Sequence of chain 1.C:
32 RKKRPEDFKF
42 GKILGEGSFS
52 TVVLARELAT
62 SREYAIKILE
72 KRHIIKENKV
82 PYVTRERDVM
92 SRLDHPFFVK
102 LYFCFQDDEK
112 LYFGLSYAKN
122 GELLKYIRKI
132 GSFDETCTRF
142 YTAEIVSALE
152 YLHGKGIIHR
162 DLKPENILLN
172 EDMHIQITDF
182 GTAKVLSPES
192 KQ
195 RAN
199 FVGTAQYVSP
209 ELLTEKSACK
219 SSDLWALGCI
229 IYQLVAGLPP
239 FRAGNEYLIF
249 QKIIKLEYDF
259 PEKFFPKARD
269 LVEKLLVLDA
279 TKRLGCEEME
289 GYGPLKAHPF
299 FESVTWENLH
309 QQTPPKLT

This small molecule binds to this protein.
Small molecule (SMILES): Cc1oc2ccccc2c1C(=O)NCCS

Binding-site contacts:
Ligand atom C16 contacts residue ARG88 of chain 1.C at 3.6 Å.
Ligand atom SD contacts residue LYS33 of chain 1.C at 4.4 Å.
Ligand atom C25 contacts residue VAL81 of chain 1.C at 4.3 Å (hydrophobic).
Ligand atom C28 contacts residue VAL84 of chain 1.C at 4.1 Å (hydrophobic).
Ligand atom C15 contacts residue CYS105 of chain 1.C at 3.1 Å (hydrophobic).
Ligand atom C15 contacts residue LYS33 of chain 1.C at 4.2 Å.
Ligand atom O23 contacts residue GLN107 of chain 1.C at 3.5 Å (h-bond).
Ligand atom C20 contacts residue GLN107 of chain 1.C at 3.4 Å.
Ligand atom O19 contacts residue LEU112 of chain 1.C at 3.9 Å.
Ligand atom C29 contacts residue GLN107 of chain 1.C at 3.7 Å.
Ligand atom C27 contacts residue VAL84 of chain 1.C at 4.3 Å (hydrophobic).
Ligand atom C21 contacts residue GLN107 of chain 1.C at 3.8 Å.
Ligand atom C28 contacts residue LEU112 of chain 1.C at 3.0 Å (hydrophobic).
Ligand atom C27 contacts residue ILE75 of chain 1.C at 4.3 Å (hydrophobic).
Ligand atom SD contacts residue GLN107 of chain 1.C at 4.3 Å.
Ligand atom SD contacts residue CYS105 of chain 1.C at 2.0 Å (h-bond).
Ligand atom C18 contacts residue GLN107 of chain 1.C at 4.0 Å.
Ligand atom N17 contacts residue ARG88 of chain 1.C at 3.7 Å.
Ligand atom C26 contacts residue VAL81 of chain 1.C at 3.9 Å (hydrophobic).
Ligand atom C24 contacts residue GLN107 of chain 1.C at 3.3 Å.
Ligand atom SD contacts residue LEU112 of chain 1.C at 4.1 Å.
Ligand atom C18 contacts residue LEU112 of chain 1.C at 4.0 Å (hydrophobic).
Ligand atom C18 contacts residue ARG88 of chain 1.C at 3.3 Å.
Ligand atom N17 contacts residue GLN107 of chain 1.C at 3.8 Å.
Ligand atom C20 contacts residue LEU112 of chain 1.C at 4.1 Å (hydrophobic).
Ligand atom C16 contacts residue CYS105 of chain 1.C at 3.1 Å (hydrophobic).
Ligand atom O19 contacts residue ARG88 of chain 1.C at 2.8 Å (salt-bridge).
Ligand atom SD contacts residue PHE106 of chain 1.C at 3.3 Å (h-bond).
Ligand atom C22 contacts residue GLN107 of chain 1.C at 3.8 Å.
Ligand atom C21 contacts residue LEU112 of chain 1.C at 3.9 Å (hydrophobic).
Ligand atom C20 contacts residue ARG88 of chain 1.C at 4.3 Å.
Ligand atom N17 contacts residue CYS105 of chain 1.C at 4.0 Å.
Ligand atom C26 contacts residue ILE75 of chain 1.C at 4.4 Å (hydrophobic).
Ligand atom C27 contacts residue LEU112 of chain 1.C at 3.8 Å (hydrophobic).
Ligand atom N17 contacts residue LEU112 of chain 1.C at 4.0 Å.